The protein below binds the small molecule below.
Small molecule (SMILES): O=C(c1ccc(F)c(O)c1)c1cccc(-c2ccc(O)c(O)c2)n1

Sequence of chain 2.A:
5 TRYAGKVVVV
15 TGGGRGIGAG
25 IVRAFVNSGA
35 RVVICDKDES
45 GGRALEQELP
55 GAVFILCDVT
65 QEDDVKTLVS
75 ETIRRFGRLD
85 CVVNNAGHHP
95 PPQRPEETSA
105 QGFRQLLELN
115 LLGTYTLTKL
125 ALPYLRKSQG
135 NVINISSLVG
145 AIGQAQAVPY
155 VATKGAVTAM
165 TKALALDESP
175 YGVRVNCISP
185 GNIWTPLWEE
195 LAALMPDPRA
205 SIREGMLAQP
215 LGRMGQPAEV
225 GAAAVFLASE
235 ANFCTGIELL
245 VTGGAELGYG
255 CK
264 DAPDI

Sequence of chain 4.A:
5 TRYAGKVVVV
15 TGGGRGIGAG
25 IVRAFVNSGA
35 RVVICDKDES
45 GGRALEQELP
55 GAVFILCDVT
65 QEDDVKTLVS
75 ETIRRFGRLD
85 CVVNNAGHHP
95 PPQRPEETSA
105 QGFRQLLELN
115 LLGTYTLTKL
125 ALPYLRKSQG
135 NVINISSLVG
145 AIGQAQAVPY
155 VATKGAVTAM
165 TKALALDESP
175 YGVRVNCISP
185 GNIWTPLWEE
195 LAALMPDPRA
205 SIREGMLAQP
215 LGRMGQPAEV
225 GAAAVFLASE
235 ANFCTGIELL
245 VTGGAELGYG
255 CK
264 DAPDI

Binding-site contacts:
Ligand atom O3 contacts residue ALA149 of chain 4.A at 2.7 Å (h-bond).
Ligand atom O1 contacts residue LEU191 of chain 4.A at 3.6 Å.
Ligand atom C15 contacts residue NAD1 of chain 4.C at 3.7 Å.
Ligand atom F contacts residue NAD1 of chain 4.C at 3.7 Å.
Ligand atom C15 contacts residue HIS93 of chain 4.A at 3.4 Å.
Ligand atom O2 contacts residue SER141 of chain 4.A at 2.5 Å (h-bond).
Ligand atom F contacts residue VAL143 of chain 4.A at 3.5 Å.
Ligand atom C14 contacts residue NAD1 of chain 4.C at 3.2 Å.
Ligand atom C8 contacts residue LEU195 of chain 4.A at 3.7 Å (hydrophobic).
Ligand atom O3 contacts residue ALA151 of chain 4.A at 3.6 Å.
Ligand atom F contacts residue PRO184 of chain 4.A at 3.7 Å.
Ligand atom C12 contacts residue TYR253 of chain 2.A at 3.6 Å (hydrophobic).
Ligand atom C14 contacts residue SER141 of chain 4.A at 3.5 Å.
Ligand atom C16 contacts residue HIS93 of chain 4.A at 3.6 Å.
Ligand atom C12 contacts residue ASN186 of chain 4.A at 3.4 Å.
Ligand atom C13 contacts residue TYR253 of chain 2.A at 3.6 Å (hydrophobic).
Ligand atom F contacts residue SER141 of chain 4.A at 2.9 Å.
Ligand atom O3 contacts residue GLN150 of chain 4.A at 3.3 Å (h-bond).
Ligand atom O1 contacts residue HIS93 of chain 4.A at 3.3 Å.
Ligand atom C7 contacts residue TRP192 of chain 4.A at 3.5 Å (hydrophobic).
Ligand atom C11 contacts residue ASN186 of chain 4.A at 3.4 Å.
Ligand atom O3 contacts residue HIS93 of chain 4.A at 3.6 Å.
Ligand atom F contacts residue TYR253 of chain 2.A at 2.8 Å.
Ligand atom O2 contacts residue TYR154 of chain 4.A at 2.4 Å (h-bond).
Ligand atom C contacts residue ALA149 of chain 4.A at 3.7 Å (hydrophobic).
Ligand atom C10 contacts residue HIS93 of chain 4.A at 3.7 Å.
Ligand atom C13 contacts residue NAD1 of chain 4.C at 3.5 Å.
Ligand atom O2 contacts residue NAD1 of chain 4.C at 2.9 Å.
Ligand atom C9 contacts residue HIS93 of chain 4.A at 3.7 Å.
Ligand atom O contacts residue ALA149 of chain 4.A at 3.0 Å (h-bond).
Ligand atom O3 contacts residue GLN148 of chain 4.A at 3.7 Å.
Ligand atom O contacts residue GLN150 of chain 4.A at 3.7 Å.
Ligand atom C6 contacts residue LEU195 of chain 4.A at 3.6 Å (hydrophobic).
Ligand atom C17 contacts residue ALA149 of chain 4.A at 3.6 Å (hydrophobic).
Ligand atom C16 contacts residue GLN148 of chain 4.A at 3.4 Å.
Ligand atom C15 contacts residue TYR154 of chain 4.A at 3.4 Å (hydrophobic).
Ligand atom C14 contacts residue TYR154 of chain 4.A at 3.4 Å (hydrophobic).
Ligand atom C7 contacts residue LEU195 of chain 4.A at 3.6 Å (hydrophobic).
Ligand atom C13 contacts residue SER141 of chain 4.A at 3.7 Å.
Ligand atom C6 contacts residue TRP192 of chain 4.A at 3.3 Å (hydrophobic).